Binding-site contacts:
Ligand atom C1 contacts residue ALA209 of chain 1.F at 3.6 Å (hydrophobic).
Ligand atom C1 contacts residue GLU188 of chain 1.F at 3.5 Å.
Ligand atom O3 contacts residue ARG210 of chain 1.F at 3.6 Å (salt-bridge).
Ligand atom C2 contacts residue THR244 of chain 1.F at 3.5 Å.
Ligand atom O4 contacts residue THR244 of chain 1.F at 2.8 Å (h-bond).
Ligand atom O1 contacts residue GLY211 of chain 1.F at 4.2 Å.
Ligand atom C1 contacts residue ASP212 of chain 1.F at 3.7 Å.
Ligand atom O4 contacts residue MET276 of chain 1.F at 4.1 Å.
Ligand atom O1 contacts residue GLU188 of chain 1.F at 2.7 Å (salt-bridge).
Ligand atom C1 contacts residue ARG210 of chain 1.F at 4.5 Å.
Ligand atom O2 contacts residue GLU188 of chain 1.F at 3.7 Å.
Ligand atom C1 contacts residue GLY211 of chain 1.F at 3.8 Å.
Ligand atom O1 contacts residue ASP212 of chain 1.F at 2.6 Å (salt-bridge).
Ligand atom C2 contacts residue ALA209 of chain 1.F at 3.8 Å (hydrophobic).
Ligand atom O4 contacts residue ALA243 of chain 1.F at 4.3 Å.
Ligand atom O3 contacts residue ALA209 of chain 1.F at 3.3 Å.
Ligand atom O3 contacts residue ASP212 of chain 1.F at 3.5 Å (salt-bridge).
Ligand atom O2 contacts residue ALA209 of chain 1.F at 4.3 Å.
Ligand atom C2 contacts residue MG1 of chain 1.GA at 3.3 Å.
Ligand atom O4 contacts residue LYS186 of chain 1.F at 4.4 Å.
Ligand atom C2 contacts residue GLU188 of chain 1.F at 4.0 Å.
Ligand atom O1 contacts residue MG1 of chain 1.GA at 1.9 Å.
Ligand atom O1 contacts residue ALA209 of chain 1.F at 3.9 Å.
Ligand atom C1 contacts residue MG1 of chain 1.GA at 3.0 Å.
Ligand atom O2 contacts residue MG1 of chain 1.GA at 2.7 Å.
Ligand atom O2 contacts residue LYS186 of chain 1.F at 2.8 Å (salt-bridge).
Ligand atom O4 contacts residue MET207 of chain 1.F at 4.3 Å.
Ligand atom O3 contacts residue GLU188 of chain 1.F at 4.4 Å.
Ligand atom O2 contacts residue ASP212 of chain 1.F at 4.4 Å.
Ligand atom C1 contacts residue THR244 of chain 1.F at 3.5 Å.
Ligand atom O4 contacts residue ALA209 of chain 1.F at 4.1 Å.
Ligand atom O3 contacts residue THR244 of chain 1.F at 2.8 Å (h-bond).
Ligand atom O3 contacts residue MG1 of chain 1.GA at 4.1 Å.
Ligand atom O3 contacts residue GLY211 of chain 1.F at 2.7 Å (h-bond).
Ligand atom O2 contacts residue ARG87 of chain 1.F at 4.3 Å.
Ligand atom C2 contacts residue LYS186 of chain 1.F at 3.9 Å.

This protein binds this small molecule.
Small molecule (SMILES): O=C([O-])C(=O)[O-]

Sequence of chain 1.F:
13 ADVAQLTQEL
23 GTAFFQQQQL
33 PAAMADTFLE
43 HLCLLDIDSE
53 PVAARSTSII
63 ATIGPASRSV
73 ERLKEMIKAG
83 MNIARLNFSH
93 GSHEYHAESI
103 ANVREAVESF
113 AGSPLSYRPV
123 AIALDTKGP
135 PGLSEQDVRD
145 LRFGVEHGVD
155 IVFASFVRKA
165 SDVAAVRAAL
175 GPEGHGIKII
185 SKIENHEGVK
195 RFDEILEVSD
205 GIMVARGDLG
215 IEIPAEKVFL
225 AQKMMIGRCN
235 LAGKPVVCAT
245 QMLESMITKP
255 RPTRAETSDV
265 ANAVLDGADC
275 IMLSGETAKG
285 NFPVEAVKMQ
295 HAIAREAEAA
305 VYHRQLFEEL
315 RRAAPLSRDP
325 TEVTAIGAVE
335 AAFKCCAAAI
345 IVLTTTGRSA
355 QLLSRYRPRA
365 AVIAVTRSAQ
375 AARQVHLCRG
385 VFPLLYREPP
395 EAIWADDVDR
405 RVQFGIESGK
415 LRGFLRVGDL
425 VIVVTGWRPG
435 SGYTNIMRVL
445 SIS